Sequence of chain 1.A:
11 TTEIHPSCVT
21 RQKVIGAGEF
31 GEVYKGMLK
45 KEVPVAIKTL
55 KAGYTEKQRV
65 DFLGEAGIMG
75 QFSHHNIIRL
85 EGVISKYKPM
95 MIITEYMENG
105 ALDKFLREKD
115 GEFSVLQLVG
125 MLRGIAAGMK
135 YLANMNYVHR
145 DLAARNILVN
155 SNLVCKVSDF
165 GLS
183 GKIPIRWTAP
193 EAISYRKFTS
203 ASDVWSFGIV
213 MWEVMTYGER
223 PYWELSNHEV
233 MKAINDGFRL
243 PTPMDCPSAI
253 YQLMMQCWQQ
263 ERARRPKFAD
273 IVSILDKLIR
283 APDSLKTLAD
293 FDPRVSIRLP

A protein and the small-molecule ligand that binds it are described below.
Small molecule (SMILES): Cc1ccc(C(=O)Nc2cccc(C(F)(F)F)c2)cc1Nc1nc(-c2cncnc2)nc2c1cnn2C

Binding-site contacts:
Ligand atom CAO contacts residue TYR141 of chain 1.A at 3.4 Å (hydrophobic).
Ligand atom NAU contacts residue ALA50 of chain 1.A at 3.7 Å.
Ligand atom CBK contacts residue TYR100 of chain 1.A at 3.6 Å (hydrophobic).
Ligand atom NBH contacts residue PHE164 of chain 1.A at 3.6 Å.
Ligand atom CBB contacts residue ALA50 of chain 1.A at 3.4 Å (hydrophobic).
Ligand atom CAA contacts residue MET73 of chain 1.A at 3.7 Å (hydrophobic).
Ligand atom FAQ contacts residue SER162 of chain 1.A at 3.3 Å.
Ligand atom CAJ contacts residue ASP163 of chain 1.A at 3.6 Å.
Ligand atom CBF contacts residue PHE164 of chain 1.A at 3.3 Å (hydrophobic).
Ligand atom NAH contacts residue GLU69 of chain 1.A at 2.9 Å (salt-bridge).
Ligand atom C2 contacts residue PHE164 of chain 1.A at 3.5 Å (hydrophobic).
Ligand atom C5 contacts residue LEU152 of chain 1.A at 3.7 Å (hydrophobic).
Ligand atom CAG contacts residue MET73 of chain 1.A at 3.7 Å (hydrophobic).
Ligand atom N3 contacts residue PHE164 of chain 1.A at 3.4 Å.
Ligand atom CAL contacts residue ASP163 of chain 1.A at 3.5 Å.
Ligand atom CBE contacts residue PHE164 of chain 1.A at 3.5 Å (hydrophobic).
Ligand atom NAH contacts residue ASP163 of chain 1.A at 3.4 Å (salt-bridge).
Ligand atom C5 contacts residue ALA50 of chain 1.A at 3.3 Å (hydrophobic).
Ligand atom CAD contacts residue THR98 of chain 1.A at 3.6 Å.
Ligand atom C4 contacts residue ALA50 of chain 1.A at 3.5 Å (hydrophobic).
Ligand atom NAU contacts residue ILE82 of chain 1.A at 3.4 Å.
Ligand atom NAH contacts residue MET73 of chain 1.A at 3.5 Å (h-bond).
Ligand atom CAJ contacts residue GLU69 of chain 1.A at 3.5 Å.
Ligand atom CAM contacts residue TYR141 of chain 1.A at 3.5 Å (hydrophobic).
Ligand atom CBF contacts residue VAL33 of chain 1.A at 3.6 Å (hydrophobic).
Ligand atom CAK contacts residue GLU69 of chain 1.A at 3.1 Å.
Ligand atom FAS contacts residue VAL161 of chain 1.A at 3.7 Å.
Ligand atom CBK contacts residue MET101 of chain 1.A at 3.7 Å (hydrophobic).
Ligand atom CAF contacts residue THR98 of chain 1.A at 3.6 Å.
Ligand atom NAU contacts residue THR98 of chain 1.A at 2.9 Å (h-bond).
Ligand atom CBB contacts residue GLU99 of chain 1.A at 3.3 Å.
Ligand atom NBC contacts residue MET101 of chain 1.A at 3.7 Å.
Ligand atom CAG contacts residue ASP163 of chain 1.A at 3.3 Å.
Ligand atom OAI contacts residue SER162 of chain 1.A at 3.5 Å.
Ligand atom NBC contacts residue LEU152 of chain 1.A at 3.5 Å.
Ligand atom CAB contacts residue ILE82 of chain 1.A at 3.5 Å (hydrophobic).
Ligand atom FAS contacts residue ILE81 of chain 1.A at 3.6 Å.
Ligand atom CBB contacts residue LEU152 of chain 1.A at 3.4 Å (hydrophobic).
Ligand atom OAI contacts residue ASP163 of chain 1.A at 2.9 Å (salt-bridge).
Ligand atom CAC contacts residue GLU69 of chain 1.A at 3.4 Å.